Binding-site contacts:
Ligand atom C11 contacts residue PRO231 of chain 2.B at 3.5 Å (hydrophobic).
Ligand atom O4 contacts residue PRO231 of chain 2.B at 3.8 Å.
Ligand atom O4 contacts residue ASN275 of chain 2.A at 2.8 Å (h-bond).
Ligand atom C4 contacts residue PRO274 of chain 2.A at 3.8 Å (hydrophobic).
Ligand atom O10 contacts residue ASN275 of chain 2.A at 2.7 Å (h-bond).
Ligand atom N5 contacts residue ASN275 of chain 2.A at 3.5 Å (h-bond).
Ligand atom O10 contacts residue LYS270 of chain 2.A at 3.0 Å (salt-bridge).
Ligand atom O6 contacts residue ASP91 of chain 2.B at 3.2 Å.
Ligand atom C4 contacts residue PRO231 of chain 2.B at 3.4 Å (hydrophobic).
Ligand atom O4 contacts residue ASP91 of chain 2.B at 2.4 Å (salt-bridge).
Ligand atom C5 contacts residue ASN275 of chain 2.A at 3.5 Å.
Ligand atom O1B contacts residue ARG104 of chain 2.B at 2.4 Å (salt-bridge).
Ligand atom O7 contacts residue ASN180 of chain 2.B at 3.2 Å (h-bond).
Ligand atom O6 contacts residue PRO274 of chain 2.A at 3.8 Å.
Ligand atom C7 contacts residue ASN180 of chain 2.B at 3.5 Å.
Ligand atom C4 contacts residue ASP91 of chain 2.B at 3.4 Å.
Ligand atom O4 contacts residue ASP232 of chain 2.B at 2.9 Å (salt-bridge).
Ligand atom C3 contacts residue ARG104 of chain 2.B at 3.8 Å.
Ligand atom O7 contacts residue PRO274 of chain 2.A at 3.5 Å.
Ligand atom O1B contacts residue ASP91 of chain 2.B at 3.8 Å.
Ligand atom C11 contacts residue GLY234 of chain 2.B at 3.7 Å.
Ligand atom C1 contacts residue ARG104 of chain 2.B at 3.4 Å.
Ligand atom C3 contacts residue PRO274 of chain 2.A at 3.7 Å (hydrophobic).
Ligand atom C3 contacts residue ARG95 of chain 2.B at 3.8 Å.
Ligand atom C10 contacts residue ASP232 of chain 2.B at 3.6 Å.
Ligand atom C4 contacts residue ASP232 of chain 2.B at 3.5 Å.
Ligand atom O3 contacts residue GLY282 of chain 2.A at 3.3 Å.
Ligand atom C11 contacts residue ILE233 of chain 2.B at 3.5 Å (hydrophobic).
Ligand atom N5 contacts residue PRO231 of chain 2.B at 2.6 Å (h-bond).
Ligand atom C11 contacts residue ASP232 of chain 2.B at 3.4 Å.
Ligand atom C4 contacts residue ASN275 of chain 2.A at 3.7 Å.
Ligand atom C10 contacts residue ASN275 of chain 2.A at 3.2 Å.
Ligand atom O7 contacts residue LYS270 of chain 2.A at 3.4 Å (salt-bridge).
Ligand atom C10 contacts residue PRO231 of chain 2.B at 3.5 Å (hydrophobic).
Ligand atom C5 contacts residue PRO231 of chain 2.B at 3.4 Å (hydrophobic).
Ligand atom O3 contacts residue PRO274 of chain 2.A at 3.6 Å.
Ligand atom C4 contacts residue ARG104 of chain 2.B at 3.7 Å.
Ligand atom C8 contacts residue ASN180 of chain 2.B at 3.0 Å.
Ligand atom O4 contacts residue ARG95 of chain 2.B at 3.3 Å (salt-bridge).
Ligand atom C10 contacts residue LYS270 of chain 2.A at 3.6 Å.

Sequence of chain 2.A:
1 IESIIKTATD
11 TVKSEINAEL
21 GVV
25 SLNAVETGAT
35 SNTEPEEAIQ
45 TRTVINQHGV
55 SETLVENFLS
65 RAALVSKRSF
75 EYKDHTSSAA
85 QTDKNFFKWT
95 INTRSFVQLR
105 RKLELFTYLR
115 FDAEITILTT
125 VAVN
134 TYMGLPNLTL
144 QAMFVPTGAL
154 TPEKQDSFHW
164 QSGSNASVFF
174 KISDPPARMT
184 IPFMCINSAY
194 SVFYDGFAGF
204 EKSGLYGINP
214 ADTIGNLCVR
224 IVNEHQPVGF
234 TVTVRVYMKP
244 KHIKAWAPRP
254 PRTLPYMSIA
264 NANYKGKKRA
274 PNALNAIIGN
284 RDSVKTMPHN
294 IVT

A protein and the small-molecule ligand that binds it are described below.
Small molecule (SMILES): CC(=O)N[C@@H]1[C@@H](O)[C@H](O[C@@H]2O[C@H](CO[C@]3(C(=O)O)C[C@H](O)[C@@H](NC(C)=O)[C@H]([C@H](O)[C@H](O)CO)O3)[C@H](O)[C@H](O)[C@H]2O)[C@@H](CO)O[C@H]1O

Sequence of chain 2.B:
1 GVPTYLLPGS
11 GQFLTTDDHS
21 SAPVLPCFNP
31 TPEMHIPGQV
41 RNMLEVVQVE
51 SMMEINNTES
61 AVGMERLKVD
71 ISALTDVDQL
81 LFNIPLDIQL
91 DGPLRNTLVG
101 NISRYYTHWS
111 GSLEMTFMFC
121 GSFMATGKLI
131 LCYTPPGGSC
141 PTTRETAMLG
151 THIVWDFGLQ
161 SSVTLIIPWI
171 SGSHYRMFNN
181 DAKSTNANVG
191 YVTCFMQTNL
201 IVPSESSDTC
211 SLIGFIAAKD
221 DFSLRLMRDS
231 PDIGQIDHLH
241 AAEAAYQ